A small-molecule ligand and the protein it binds are described below.
Small molecule (SMILES): CCCCCCOCCOCCNS(=O)(=O)c1cccc2c(N(C)C)cccc12

Binding-site contacts:
Ligand atom C19 contacts residue ASN274 of chain 1.B at 3.5 Å.
Ligand atom C04 contacts residue VAL247 of chain 1.B at 3.9 Å (hydrophobic).
Ligand atom C10 contacts residue PRO144 of chain 1.B at 3.7 Å (hydrophobic).
Ligand atom C04 contacts residue PHE146 of chain 1.B at 3.7 Å (hydrophobic).
Ligand atom C09 contacts residue ALA147 of chain 1.B at 3.8 Å (hydrophobic).
Ligand atom C12 contacts residue GLY246 of chain 1.B at 3.0 Å.
Ligand atom C26 contacts residue LEU248 of chain 1.B at 3.9 Å (hydrophobic).
Ligand atom N11 contacts residue GLY246 of chain 1.B at 4.0 Å.
Ligand atom C09 contacts residue TRP143 of chain 1.B at 3.6 Å (hydrophobic).
Ligand atom O20 contacts residue ASN274 of chain 1.B at 3.8 Å.
Ligand atom C21 contacts residue ASN274 of chain 1.B at 3.8 Å.
Ligand atom O20 contacts residue THR174 of chain 1.B at 3.8 Å.
Ligand atom O15 contacts residue CYS177 of chain 1.B at 3.6 Å.
Ligand atom C26 contacts residue ASP108 of chain 1.B at 1.4 Å.
Ligand atom C08 contacts residue TRP143 of chain 1.B at 3.9 Å (hydrophobic).
Ligand atom C23 contacts residue PHE151 of chain 1.B at 3.6 Å (hydrophobic).
Ligand atom C12 contacts residue PRO245 of chain 1.B at 3.5 Å (hydrophobic).
Ligand atom C06 contacts residue VAL247 of chain 1.B at 4.0 Å (hydrophobic).
Ligand atom O16 contacts residue PHE151 of chain 1.B at 3.0 Å.
Ligand atom C07 contacts residue ALA147 of chain 1.B at 3.7 Å (hydrophobic).
Ligand atom C26 contacts residue ASN274 of chain 1.B at 3.5 Å.
Ligand atom C19 contacts residue GLY178 of chain 1.B at 3.7 Å.
Ligand atom C05 contacts residue VAL247 of chain 1.B at 3.9 Å (hydrophobic).
Ligand atom O16 contacts residue ALA147 of chain 1.B at 3.7 Å.
Ligand atom C03 contacts residue LEU273 of chain 1.B at 4.0 Å (hydrophobic).
Ligand atom C18 contacts residue THR174 of chain 1.B at 3.6 Å.
Ligand atom C09 contacts residue VAL247 of chain 1.B at 3.9 Å (hydrophobic).
Ligand atom C04 contacts residue CYS177 of chain 1.B at 3.8 Å (hydrophobic).
Ligand atom C03 contacts residue CYS177 of chain 1.B at 3.6 Å (hydrophobic).
Ligand atom C13 contacts residue PRO144 of chain 1.B at 3.6 Å (hydrophobic).
Ligand atom C07 contacts residue VAL247 of chain 1.B at 3.9 Å (hydrophobic).
Ligand atom O20 contacts residue GLY178 of chain 1.B at 3.5 Å.
Ligand atom C05 contacts residue PHE146 of chain 1.B at 3.9 Å (hydrophobic).
Ligand atom C03 contacts residue PHE146 of chain 1.B at 3.9 Å (hydrophobic).
Ligand atom C08 contacts residue ALA147 of chain 1.B at 3.4 Å (hydrophobic).
Ligand atom C08 contacts residue VAL247 of chain 1.B at 3.8 Å (hydrophobic).
Ligand atom C25 contacts residue ASP108 of chain 1.B at 2.8 Å.
Ligand atom C24 contacts residue LEU248 of chain 1.B at 3.8 Å (hydrophobic).
Ligand atom C21 contacts residue ASN43 of chain 1.B at 3.9 Å.
Ligand atom C02 contacts residue LEU273 of chain 1.B at 3.7 Å (hydrophobic).

Sequence of chain 1.B:
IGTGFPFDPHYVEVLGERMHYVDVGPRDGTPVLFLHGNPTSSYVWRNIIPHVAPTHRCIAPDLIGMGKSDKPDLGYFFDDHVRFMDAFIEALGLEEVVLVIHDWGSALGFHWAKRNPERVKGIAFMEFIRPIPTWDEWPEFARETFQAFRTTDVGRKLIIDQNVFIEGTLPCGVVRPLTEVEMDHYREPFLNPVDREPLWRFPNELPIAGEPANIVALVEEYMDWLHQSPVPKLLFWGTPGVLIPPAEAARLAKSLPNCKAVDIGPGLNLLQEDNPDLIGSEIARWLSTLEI